This protein binds this small molecule.
Small molecule (SMILES): CC(=O)N[C@@H]1[C@@H](O)[C@H](O)[C@@H](CO)O[C@H]1O

Sequence of chain 1.A:
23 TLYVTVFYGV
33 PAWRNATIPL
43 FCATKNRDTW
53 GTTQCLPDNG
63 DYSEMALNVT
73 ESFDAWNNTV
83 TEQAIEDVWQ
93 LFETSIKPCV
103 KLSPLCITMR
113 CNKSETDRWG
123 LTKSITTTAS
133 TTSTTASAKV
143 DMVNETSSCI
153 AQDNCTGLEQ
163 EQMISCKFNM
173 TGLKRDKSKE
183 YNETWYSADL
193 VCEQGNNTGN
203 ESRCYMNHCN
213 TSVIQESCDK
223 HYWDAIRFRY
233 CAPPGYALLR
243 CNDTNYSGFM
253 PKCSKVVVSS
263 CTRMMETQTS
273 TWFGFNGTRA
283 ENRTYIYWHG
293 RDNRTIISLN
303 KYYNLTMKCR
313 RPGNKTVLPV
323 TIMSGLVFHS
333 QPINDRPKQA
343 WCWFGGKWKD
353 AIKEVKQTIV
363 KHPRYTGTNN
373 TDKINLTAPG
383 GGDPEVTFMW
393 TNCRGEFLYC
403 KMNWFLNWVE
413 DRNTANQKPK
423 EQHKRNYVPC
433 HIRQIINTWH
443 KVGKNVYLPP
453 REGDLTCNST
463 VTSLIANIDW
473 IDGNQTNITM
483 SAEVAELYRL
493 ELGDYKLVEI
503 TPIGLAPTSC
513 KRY

Binding-site contacts:
Ligand atom C8 contacts residue GLU182 of chain 1.A at 3.3 Å.
Ligand atom C8 contacts residue ASN184 of chain 1.A at 3.7 Å.
Ligand atom C8 contacts residue TYR183 of chain 1.A at 3.9 Å (hydrophobic).
Ligand atom O5 contacts residue ASN336 of chain 1.A at 4.3 Å.
Ligand atom C3 contacts residue ASN184 of chain 1.A at 3.9 Å.
Ligand atom C4 contacts residue ASN184 of chain 1.A at 4.4 Å.
Ligand atom C1 contacts residue ASN184 of chain 1.A at 1.5 Å.
Ligand atom O7 contacts residue ASN184 of chain 1.A at 3.3 Å (h-bond).
Ligand atom O7 contacts residue GLU182 of chain 1.A at 4.1 Å.
Ligand atom N2 contacts residue LYS169 of chain 1.A at 4.5 Å.
Ligand atom N2 contacts residue ASN184 of chain 1.A at 3.0 Å (h-bond).
Ligand atom C7 contacts residue GLU182 of chain 1.A at 4.2 Å.
Ligand atom O5 contacts residue ASN184 of chain 1.A at 2.4 Å (h-bond).
Ligand atom C2 contacts residue ASN184 of chain 1.A at 2.5 Å.
Ligand atom C5 contacts residue ASN184 of chain 1.A at 3.8 Å.
Ligand atom C7 contacts residue ASN184 of chain 1.A at 3.3 Å.